A small-molecule ligand and the protein it binds are described below.
Small molecule (SMILES): N#Cc1ccc(NC(=O)c2cc([N+](=O)[O-])ccc2Cl)nc1

Sequence of chain 1.B:
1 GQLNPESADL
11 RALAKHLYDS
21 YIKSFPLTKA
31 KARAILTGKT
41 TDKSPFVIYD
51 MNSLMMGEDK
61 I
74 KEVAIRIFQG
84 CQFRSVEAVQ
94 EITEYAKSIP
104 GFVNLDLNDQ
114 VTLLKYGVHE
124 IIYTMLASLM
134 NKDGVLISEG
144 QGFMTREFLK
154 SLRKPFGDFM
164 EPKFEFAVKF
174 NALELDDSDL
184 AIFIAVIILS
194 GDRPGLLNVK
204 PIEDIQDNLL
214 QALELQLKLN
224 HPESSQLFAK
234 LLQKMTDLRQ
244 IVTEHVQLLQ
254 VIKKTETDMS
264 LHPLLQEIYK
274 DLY

Binding-site contacts:
Ligand atom O17 contacts residue PHE81 of chain 1.B at 3.7 Å.
Ligand atom O17 contacts residue HIS248 of chain 1.B at 3.6 Å.
Ligand atom C02 contacts residue TYR276 of chain 1.B at 3.4 Å (hydrophobic).
Ligand atom C03 contacts residue TYR272 of chain 1.B at 3.2 Å (hydrophobic).
Ligand atom C12 contacts residue HIS122 of chain 1.B at 3.5 Å.
Ligand atom N18 contacts residue TYR276 of chain 1.B at 3.4 Å (h-bond).
Ligand atom N10 contacts residue HIS248 of chain 1.B at 3.1 Å (h-bond).
Ligand atom O19 contacts residue PHE162 of chain 1.B at 3.5 Å.
Ligand atom O17 contacts residue CYS84 of chain 1.B at 2.9 Å (h-bond).
Ligand atom C15 contacts residue HIS122 of chain 1.B at 3.3 Å.
Ligand atom C14 contacts residue TYR126 of chain 1.B at 3.1 Å (hydrophobic).
Ligand atom N10 contacts residue GLN85 of chain 1.B at 3.2 Å (h-bond).
Ligand atom O19 contacts residue MET163 of chain 1.B at 3.3 Å (h-bond).
Ligand atom C07 contacts residue HIS248 of chain 1.B at 3.4 Å.
Ligand atom C06 contacts residue TYR276 of chain 1.B at 3.5 Å (hydrophobic).
Ligand atom C06 contacts residue PHE81 of chain 1.B at 3.5 Å (hydrophobic).
Ligand atom C09 contacts residue HIS248 of chain 1.B at 3.3 Å.
Ligand atom C11 contacts residue HIS248 of chain 1.B at 3.4 Å.
Ligand atom C01 contacts residue PHE81 of chain 1.B at 3.5 Å (hydrophobic).
Ligand atom C14 contacts residue TYR276 of chain 1.B at 3.6 Å (hydrophobic).
Ligand atom C05 contacts residue CYS84 of chain 1.B at 1.8 Å (hydrophobic).
Ligand atom C07 contacts residue CYS84 of chain 1.B at 3.1 Å (hydrophobic).
Ligand atom C06 contacts residue CYS84 of chain 1.B at 2.7 Å (hydrophobic).
Ligand atom C11 contacts residue GLN85 of chain 1.B at 3.5 Å.
Ligand atom N08 contacts residue TYR276 of chain 1.B at 2.9 Å (h-bond).
Ligand atom C11 contacts residue TYR276 of chain 1.B at 3.7 Å (hydrophobic).
Ligand atom C14 contacts residue HIS248 of chain 1.B at 3.4 Å.
Ligand atom C04 contacts residue CYS84 of chain 1.B at 2.7 Å (hydrophobic).
Ligand atom O20 contacts residue TYR276 of chain 1.B at 3.4 Å (h-bond).
Ligand atom C13 contacts residue HIS248 of chain 1.B at 3.6 Å.
Ligand atom O20 contacts residue LYS166 of chain 1.B at 3.6 Å.
Ligand atom O20 contacts residue EDO1 of chain 1.H at 2.8 Å (h-bond).
Ligand atom O19 contacts residue TYR272 of chain 1.B at 3.4 Å.
Ligand atom C04 contacts residue LEU275 of chain 1.B at 3.6 Å (hydrophobic).
Ligand atom C04 contacts residue TYR272 of chain 1.B at 3.1 Å (hydrophobic).
Ligand atom O17 contacts residue GLN85 of chain 1.B at 2.8 Å (h-bond).
Ligand atom C12 contacts residue HIS248 of chain 1.B at 3.6 Å.
Ligand atom N08 contacts residue HIS248 of chain 1.B at 3.2 Å.
Ligand atom C01 contacts residue TYR276 of chain 1.B at 3.0 Å (hydrophobic).
Ligand atom N16 contacts residue HIS122 of chain 1.B at 3.0 Å (h-bond).